Binding-site contacts:
Ligand atom C18 contacts residue LYS232 of chain 1.A at 4.1 Å.
Ligand atom C11 contacts residue PHE176 of chain 1.A at 4.0 Å (hydrophobic).
Ligand atom C9 contacts residue PHE277 of chain 1.A at 3.7 Å (hydrophobic).
Ligand atom C1 contacts residue PHE225 of chain 1.A at 4.0 Å (hydrophobic).
Ligand atom C17 contacts residue LYS167 of chain 1.A at 3.9 Å.
Ligand atom C4 contacts residue LEU179 of chain 1.A at 3.7 Å (hydrophobic).
Ligand atom C13 contacts residue PHE169 of chain 1.A at 3.9 Å (hydrophobic).
Ligand atom C2 contacts residue PHE176 of chain 1.A at 3.8 Å (hydrophobic).
Ligand atom C1 contacts residue PHE169 of chain 1.A at 3.5 Å (hydrophobic).
Ligand atom O12 contacts residue PHE225 of chain 1.A at 3.2 Å.
Ligand atom C1 contacts residue VAL175 of chain 1.A at 3.8 Å (hydrophobic).
Ligand atom C2 contacts residue PHE225 of chain 1.A at 3.6 Å (hydrophobic).
Ligand atom C1 contacts residue PHE176 of chain 1.A at 4.0 Å (hydrophobic).
Ligand atom C18 contacts residue ACT1 of chain 1.G at 3.8 Å.
Ligand atom C4 contacts residue PHE225 of chain 1.A at 3.8 Å (hydrophobic).
Ligand atom O22 contacts residue LYS167 of chain 1.A at 2.9 Å (salt-bridge).
Ligand atom O21 contacts residue ACT1 of chain 1.J at 4.1 Å.
Ligand atom O22 contacts residue ACT1 of chain 1.G at 2.9 Å (h-bond).
Ligand atom C11 contacts residue PHE277 of chain 1.A at 3.9 Å (hydrophobic).
Ligand atom O21 contacts residue LYS167 of chain 1.A at 3.9 Å.
Ligand atom O21 contacts residue LYS232 of chain 1.A at 2.7 Å (salt-bridge).
Ligand atom C3 contacts residue PHE176 of chain 1.A at 4.0 Å (hydrophobic).
Ligand atom O22 contacts residue PHE169 of chain 1.A at 3.4 Å.
Ligand atom C3 contacts residue PHE225 of chain 1.A at 3.5 Å (hydrophobic).
Ligand atom C10 contacts residue SER157 of chain 1.A at 3.8 Å.
Ligand atom C3 contacts residue PHE169 of chain 1.A at 3.4 Å (hydrophobic).
Ligand atom C18 contacts residue LYS167 of chain 1.A at 3.9 Å.
Ligand atom C11 contacts residue CYS161 of chain 1.A at 4.0 Å (hydrophobic).
Ligand atom C10 contacts residue PHE277 of chain 1.A at 4.0 Å (hydrophobic).
Ligand atom C2 contacts residue LEU179 of chain 1.A at 3.6 Å (hydrophobic).
Ligand atom O21 contacts residue ACT1 of chain 1.G at 3.6 Å.
Ligand atom O14 contacts residue VAL175 of chain 1.A at 4.1 Å.
Ligand atom C5 contacts residue PHE176 of chain 1.A at 4.0 Å (hydrophobic).
Ligand atom O12 contacts residue PHE169 of chain 1.A at 3.6 Å.
Ligand atom C9 contacts residue PHE183 of chain 1.A at 3.8 Å (hydrophobic).
Ligand atom C8 contacts residue PHE183 of chain 1.A at 4.0 Å (hydrophobic).
Ligand atom C5 contacts residue CYS161 of chain 1.A at 4.1 Å (hydrophobic).
Ligand atom C8 contacts residue ILE222 of chain 1.A at 4.0 Å (hydrophobic).
Ligand atom C2 contacts residue VAL175 of chain 1.A at 4.1 Å (hydrophobic).
Ligand atom C17 contacts residue LYS232 of chain 1.A at 3.9 Å.

This protein binds this small molecule.
Small molecule (SMILES): OC[C@H]1O[C@H](O[C@H]2[C@H](O)[C@@H](O)[C@H](OCCCCCC3CCCCC3)O[C@@H]2CO)[C@H](O)[C@@H](O)[C@@H]1O

Sequence of chain 1.A:
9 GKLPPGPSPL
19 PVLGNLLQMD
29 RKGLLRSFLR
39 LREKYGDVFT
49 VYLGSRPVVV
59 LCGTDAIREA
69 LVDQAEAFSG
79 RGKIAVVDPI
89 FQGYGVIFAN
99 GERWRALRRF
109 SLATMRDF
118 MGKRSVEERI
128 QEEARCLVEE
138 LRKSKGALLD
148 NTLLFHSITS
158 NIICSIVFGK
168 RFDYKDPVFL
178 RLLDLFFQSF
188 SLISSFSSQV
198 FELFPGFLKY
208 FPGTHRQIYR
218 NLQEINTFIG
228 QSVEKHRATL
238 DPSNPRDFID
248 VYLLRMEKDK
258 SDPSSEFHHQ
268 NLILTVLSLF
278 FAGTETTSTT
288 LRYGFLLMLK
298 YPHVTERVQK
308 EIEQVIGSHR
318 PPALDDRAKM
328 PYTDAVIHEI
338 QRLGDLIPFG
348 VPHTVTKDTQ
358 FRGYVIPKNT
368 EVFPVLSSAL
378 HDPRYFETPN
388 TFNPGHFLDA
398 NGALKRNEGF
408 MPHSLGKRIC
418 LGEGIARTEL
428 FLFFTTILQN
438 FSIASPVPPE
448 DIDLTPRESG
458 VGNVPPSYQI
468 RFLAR